A small-molecule ligand and the protein it binds are described below.
Small molecule (SMILES): CC(=O)N[C@@H]1[C@@H](O)[C@H](O)[C@@H](CO)O[C@H]1O

Sequence of chain 1.A:
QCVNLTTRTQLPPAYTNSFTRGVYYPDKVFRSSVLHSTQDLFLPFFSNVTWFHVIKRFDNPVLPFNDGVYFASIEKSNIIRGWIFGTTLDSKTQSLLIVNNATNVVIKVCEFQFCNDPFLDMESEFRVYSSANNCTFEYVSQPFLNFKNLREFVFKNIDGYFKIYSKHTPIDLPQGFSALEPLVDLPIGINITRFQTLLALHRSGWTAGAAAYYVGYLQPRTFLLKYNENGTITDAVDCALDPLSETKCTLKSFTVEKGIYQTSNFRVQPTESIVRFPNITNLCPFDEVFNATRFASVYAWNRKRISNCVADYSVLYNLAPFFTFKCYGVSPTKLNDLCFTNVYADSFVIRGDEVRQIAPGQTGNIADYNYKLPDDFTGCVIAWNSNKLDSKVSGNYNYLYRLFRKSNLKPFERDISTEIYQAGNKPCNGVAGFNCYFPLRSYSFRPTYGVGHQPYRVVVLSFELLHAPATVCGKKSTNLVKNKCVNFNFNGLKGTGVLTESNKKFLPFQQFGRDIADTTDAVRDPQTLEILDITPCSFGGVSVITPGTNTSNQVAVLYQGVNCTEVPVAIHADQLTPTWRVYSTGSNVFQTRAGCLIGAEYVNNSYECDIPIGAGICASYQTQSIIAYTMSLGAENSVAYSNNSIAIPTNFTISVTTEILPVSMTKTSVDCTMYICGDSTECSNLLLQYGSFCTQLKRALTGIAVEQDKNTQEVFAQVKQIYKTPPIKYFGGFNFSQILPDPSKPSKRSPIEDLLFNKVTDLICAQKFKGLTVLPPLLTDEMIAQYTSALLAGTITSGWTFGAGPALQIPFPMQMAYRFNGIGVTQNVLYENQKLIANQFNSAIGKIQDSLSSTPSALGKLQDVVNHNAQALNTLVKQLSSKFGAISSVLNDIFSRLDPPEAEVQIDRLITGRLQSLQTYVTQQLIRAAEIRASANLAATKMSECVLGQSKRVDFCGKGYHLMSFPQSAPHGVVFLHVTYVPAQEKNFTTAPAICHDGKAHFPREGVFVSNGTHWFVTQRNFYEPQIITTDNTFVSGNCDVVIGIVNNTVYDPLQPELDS

Binding-site contacts:
Ligand atom O5 contacts residue ASN231 of chain 1.A at 2.4 Å (h-bond).
Ligand atom C2 contacts residue ASN231 of chain 1.A at 2.5 Å.
Ligand atom C1 contacts residue THR233 of chain 1.A at 4.2 Å.
Ligand atom C3 contacts residue ASN231 of chain 1.A at 3.8 Å.
Ligand atom C8 contacts residue ILE232 of chain 1.A at 3.2 Å (hydrophobic).
Ligand atom C2 contacts residue ILE232 of chain 1.A at 4.1 Å (hydrophobic).
Ligand atom C5 contacts residue THR233 of chain 1.A at 4.5 Å.
Ligand atom C7 contacts residue ASN231 of chain 1.A at 3.9 Å.
Ligand atom C1 contacts residue ILE232 of chain 1.A at 4.1 Å (hydrophobic).
Ligand atom O7 contacts residue ASN231 of chain 1.A at 4.5 Å.
Ligand atom C8 contacts residue ASP86 of chain 1.A at 4.4 Å.
Ligand atom C5 contacts residue ASN231 of chain 1.A at 3.7 Å.
Ligand atom O7 contacts residue ASP86 of chain 1.A at 3.9 Å.
Ligand atom C7 contacts residue ILE232 of chain 1.A at 3.6 Å (hydrophobic).
Ligand atom C6 contacts residue ASN231 of chain 1.A at 4.5 Å.
Ligand atom N2 contacts residue ASN231 of chain 1.A at 2.9 Å (h-bond).
Ligand atom N2 contacts residue ILE232 of chain 1.A at 3.0 Å (h-bond).
Ligand atom C1 contacts residue ASN231 of chain 1.A at 1.4 Å.
Ligand atom C8 contacts residue PHE84 of chain 1.A at 4.0 Å (hydrophobic).
Ligand atom C4 contacts residue ASN231 of chain 1.A at 4.2 Å.